Binding-site contacts:
Ligand atom C16 contacts residue HIS440 of chain 2.A at 3.4 Å.
Ligand atom C16 contacts residue TRP84 of chain 2.A at 3.8 Å (hydrophobic).
Ligand atom C6 contacts residue PHE330 of chain 2.A at 3.8 Å (hydrophobic).
Ligand atom C2 contacts residue TYR121 of chain 2.A at 4.1 Å (hydrophobic).
Ligand atom C17 contacts residue TRP84 of chain 2.A at 3.6 Å (hydrophobic).
Ligand atom N12 contacts residue HIS440 of chain 2.A at 4.4 Å.
Ligand atom C4 contacts residue PHE331 of chain 2.A at 4.4 Å (hydrophobic).
Ligand atom C7 contacts residue PHE331 of chain 2.A at 4.2 Å (hydrophobic).
Ligand atom C6 contacts residue TYR334 of chain 2.A at 4.5 Å (hydrophobic).
Ligand atom C6 contacts residue PHE331 of chain 2.A at 3.8 Å (hydrophobic).
Ligand atom C14 contacts residue TRP279 of chain 2.A at 3.2 Å (hydrophobic).
Ligand atom C7 contacts residue PHE330 of chain 2.A at 3.9 Å (hydrophobic).
Ligand atom C7 contacts residue TYR121 of chain 2.A at 4.4 Å (hydrophobic).
Ligand atom C11 contacts residue TRP84 of chain 2.A at 3.9 Å (hydrophobic).
Ligand atom N12 contacts residue GLU199 of chain 2.A at 4.3 Å.
Ligand atom C9 contacts residue TRP84 of chain 2.A at 4.3 Å (hydrophobic).
Ligand atom C18 contacts residue GLU199 of chain 2.A at 4.0 Å.
Ligand atom C11 contacts residue PHE330 of chain 2.A at 4.3 Å (hydrophobic).
Ligand atom C2 contacts residue TRP279 of chain 2.A at 3.8 Å (hydrophobic).
Ligand atom C18 contacts residue HIS440 of chain 2.A at 3.5 Å.
Ligand atom C8 contacts residue PHE330 of chain 2.A at 3.6 Å (hydrophobic).
Ligand atom C5 contacts residue TYR334 of chain 2.A at 4.0 Å (hydrophobic).
Ligand atom C5 contacts residue PHE330 of chain 2.A at 4.4 Å (hydrophobic).
Ligand atom N1 contacts residue TRP279 of chain 2.A at 4.2 Å.
Ligand atom C3 contacts residue TYR121 of chain 2.A at 3.6 Å (hydrophobic).
Ligand atom C18 contacts residue SER200 of chain 2.A at 4.0 Å.
Ligand atom C4 contacts residue TYR121 of chain 2.A at 3.5 Å (hydrophobic).
Ligand atom C16 contacts residue GLU199 of chain 2.A at 4.3 Å.
Ligand atom C9 contacts residue PHE330 of chain 2.A at 3.5 Å (hydrophobic).
Ligand atom C17 contacts residue TYR130 of chain 2.A at 4.1 Å (hydrophobic).
Ligand atom C15 contacts residue TYR334 of chain 2.A at 4.3 Å (hydrophobic).
Ligand atom C17 contacts residue GLU199 of chain 2.A at 3.9 Å.
Ligand atom C13 contacts residue TYR70 of chain 2.A at 3.2 Å (hydrophobic).
Ligand atom C8 contacts residue TYR334 of chain 2.A at 4.3 Å (hydrophobic).
Ligand atom C16 contacts residue GLY441 of chain 2.A at 3.7 Å.
Ligand atom N12 contacts residue TRP84 of chain 2.A at 4.2 Å.
Ligand atom C16 contacts residue PHE330 of chain 2.A at 3.9 Å (hydrophobic).
Ligand atom C10 contacts residue PHE330 of chain 2.A at 3.6 Å (hydrophobic).
Ligand atom C5 contacts residue TYR121 of chain 2.A at 4.0 Å (hydrophobic).

Sequence of chain 2.A:
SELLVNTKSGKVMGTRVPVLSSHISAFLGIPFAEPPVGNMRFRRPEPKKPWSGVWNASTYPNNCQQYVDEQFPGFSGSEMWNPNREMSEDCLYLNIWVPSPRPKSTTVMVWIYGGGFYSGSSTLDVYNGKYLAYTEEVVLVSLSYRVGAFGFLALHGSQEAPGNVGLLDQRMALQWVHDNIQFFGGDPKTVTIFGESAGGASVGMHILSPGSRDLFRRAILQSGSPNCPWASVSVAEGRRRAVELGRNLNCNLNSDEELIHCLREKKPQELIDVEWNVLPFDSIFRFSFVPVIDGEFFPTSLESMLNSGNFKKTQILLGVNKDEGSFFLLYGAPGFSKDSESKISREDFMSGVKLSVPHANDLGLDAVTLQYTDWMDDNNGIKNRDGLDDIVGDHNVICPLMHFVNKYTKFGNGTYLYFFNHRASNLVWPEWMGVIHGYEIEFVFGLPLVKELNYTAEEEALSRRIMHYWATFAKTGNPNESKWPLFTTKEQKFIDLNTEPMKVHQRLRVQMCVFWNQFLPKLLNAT

A small-molecule ligand and the protein it binds are described below.
Small molecule (SMILES): C[N+](C)(C)CCCCCCCCCC[N+](C)(C)C